Sequence of chain 1.A:
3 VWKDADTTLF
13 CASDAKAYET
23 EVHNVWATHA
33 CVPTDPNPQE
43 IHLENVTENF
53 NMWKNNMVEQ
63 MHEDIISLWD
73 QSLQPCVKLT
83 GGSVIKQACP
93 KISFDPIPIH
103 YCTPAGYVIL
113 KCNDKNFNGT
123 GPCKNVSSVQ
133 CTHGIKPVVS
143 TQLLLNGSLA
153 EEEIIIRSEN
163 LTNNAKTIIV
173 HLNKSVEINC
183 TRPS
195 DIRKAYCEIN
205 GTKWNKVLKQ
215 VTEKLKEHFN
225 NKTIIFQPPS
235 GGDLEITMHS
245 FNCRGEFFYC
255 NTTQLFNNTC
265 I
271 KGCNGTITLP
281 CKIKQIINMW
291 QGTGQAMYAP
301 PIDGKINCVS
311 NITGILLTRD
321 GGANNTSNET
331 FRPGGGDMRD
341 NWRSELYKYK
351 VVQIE

This protein binds this small molecule.
Small molecule (SMILES): CC(=O)N[C@@H]1[C@@H](O)[C@H](O)[C@@H](CO)O[C@H]1O

Binding-site contacts:
Ligand atom C1 contacts residue GLU154 of chain 1.A at 3.9 Å.
Ligand atom O5 contacts residue ILE156 of chain 1.A at 3.3 Å (h-bond).
Ligand atom N2 contacts residue GLN214 of chain 1.A at 4.4 Å.
Ligand atom C5 contacts residue ILE156 of chain 1.A at 4.3 Å (hydrophobic).
Ligand atom N2 contacts residue ASN175 of chain 1.A at 3.0 Å (h-bond).
Ligand atom C8 contacts residue ASN175 of chain 1.A at 4.5 Å.
Ligand atom C6 contacts residue ILE156 of chain 1.A at 4.1 Å (hydrophobic).
Ligand atom C6 contacts residue GLU155 of chain 1.A at 3.4 Å.
Ligand atom C2 contacts residue GLN214 of chain 1.A at 4.4 Å.
Ligand atom O6 contacts residue ILE156 of chain 1.A at 3.2 Å (h-bond).
Ligand atom C7 contacts residue ASN175 of chain 1.A at 3.3 Å.
Ligand atom O5 contacts residue GLU155 of chain 1.A at 3.5 Å.
Ligand atom C6 contacts residue LYS218 of chain 1.A at 3.9 Å.
Ligand atom C1 contacts residue ASN175 of chain 1.A at 1.4 Å.
Ligand atom O6 contacts residue GLU155 of chain 1.A at 3.7 Å.
Ligand atom O7 contacts residue ASN175 of chain 1.A at 3.2 Å (h-bond).
Ligand atom C1 contacts residue ILE156 of chain 1.A at 4.1 Å (hydrophobic).
Ligand atom C3 contacts residue GLN214 of chain 1.A at 3.5 Å.
Ligand atom O6 contacts residue LYS218 of chain 1.A at 2.9 Å (salt-bridge).
Ligand atom C1 contacts residue GLU155 of chain 1.A at 4.4 Å.
Ligand atom O4 contacts residue GLN214 of chain 1.A at 4.1 Å.
Ligand atom O7 contacts residue GLU154 of chain 1.A at 3.7 Å.
Ligand atom C2 contacts residue GLU154 of chain 1.A at 4.2 Å.
Ligand atom C4 contacts residue GLN214 of chain 1.A at 4.2 Å.
Ligand atom O5 contacts residue GLU154 of chain 1.A at 3.9 Å.
Ligand atom C5 contacts residue ASN175 of chain 1.A at 3.6 Å.
Ligand atom O3 contacts residue GLN214 of chain 1.A at 4.1 Å.
Ligand atom C3 contacts residue ASN175 of chain 1.A at 3.8 Å.
Ligand atom C5 contacts residue GLN214 of chain 1.A at 4.5 Å.
Ligand atom O5 contacts residue ASN175 of chain 1.A at 2.3 Å (h-bond).
Ligand atom C4 contacts residue ASN175 of chain 1.A at 4.2 Å.
Ligand atom C2 contacts residue ASN175 of chain 1.A at 2.5 Å.
Ligand atom C8 contacts residue LYS176 of chain 1.A at 4.5 Å.